Binding-site contacts:
Ligand atom O7 contacts residue ASN282 of chain 1.A at 3.1 Å (h-bond).
Ligand atom C5 contacts residue ASN282 of chain 1.A at 3.7 Å.
Ligand atom C8 contacts residue GLU281 of chain 1.A at 3.7 Å.
Ligand atom C2 contacts residue ASN282 of chain 1.A at 2.5 Å.
Ligand atom O7 contacts residue GLU281 of chain 1.A at 3.2 Å.
Ligand atom C3 contacts residue ASN282 of chain 1.A at 3.8 Å.
Ligand atom C7 contacts residue GLU281 of chain 1.A at 3.6 Å.
Ligand atom C4 contacts residue ASN282 of chain 1.A at 4.2 Å.
Ligand atom O5 contacts residue ASN282 of chain 1.A at 2.4 Å (h-bond).
Ligand atom C8 contacts residue ASN280 of chain 1.A at 4.1 Å.
Ligand atom O7 contacts residue ASN280 of chain 1.A at 2.9 Å (h-bond).
Ligand atom N2 contacts residue ASN280 of chain 1.A at 3.7 Å.
Ligand atom N2 contacts residue ASN282 of chain 1.A at 2.9 Å (h-bond).
Ligand atom C7 contacts residue ASN282 of chain 1.A at 3.4 Å.
Ligand atom C7 contacts residue ASN280 of chain 1.A at 3.3 Å.
Ligand atom C1 contacts residue ASN282 of chain 1.A at 1.4 Å.

Sequence of chain 1.A:
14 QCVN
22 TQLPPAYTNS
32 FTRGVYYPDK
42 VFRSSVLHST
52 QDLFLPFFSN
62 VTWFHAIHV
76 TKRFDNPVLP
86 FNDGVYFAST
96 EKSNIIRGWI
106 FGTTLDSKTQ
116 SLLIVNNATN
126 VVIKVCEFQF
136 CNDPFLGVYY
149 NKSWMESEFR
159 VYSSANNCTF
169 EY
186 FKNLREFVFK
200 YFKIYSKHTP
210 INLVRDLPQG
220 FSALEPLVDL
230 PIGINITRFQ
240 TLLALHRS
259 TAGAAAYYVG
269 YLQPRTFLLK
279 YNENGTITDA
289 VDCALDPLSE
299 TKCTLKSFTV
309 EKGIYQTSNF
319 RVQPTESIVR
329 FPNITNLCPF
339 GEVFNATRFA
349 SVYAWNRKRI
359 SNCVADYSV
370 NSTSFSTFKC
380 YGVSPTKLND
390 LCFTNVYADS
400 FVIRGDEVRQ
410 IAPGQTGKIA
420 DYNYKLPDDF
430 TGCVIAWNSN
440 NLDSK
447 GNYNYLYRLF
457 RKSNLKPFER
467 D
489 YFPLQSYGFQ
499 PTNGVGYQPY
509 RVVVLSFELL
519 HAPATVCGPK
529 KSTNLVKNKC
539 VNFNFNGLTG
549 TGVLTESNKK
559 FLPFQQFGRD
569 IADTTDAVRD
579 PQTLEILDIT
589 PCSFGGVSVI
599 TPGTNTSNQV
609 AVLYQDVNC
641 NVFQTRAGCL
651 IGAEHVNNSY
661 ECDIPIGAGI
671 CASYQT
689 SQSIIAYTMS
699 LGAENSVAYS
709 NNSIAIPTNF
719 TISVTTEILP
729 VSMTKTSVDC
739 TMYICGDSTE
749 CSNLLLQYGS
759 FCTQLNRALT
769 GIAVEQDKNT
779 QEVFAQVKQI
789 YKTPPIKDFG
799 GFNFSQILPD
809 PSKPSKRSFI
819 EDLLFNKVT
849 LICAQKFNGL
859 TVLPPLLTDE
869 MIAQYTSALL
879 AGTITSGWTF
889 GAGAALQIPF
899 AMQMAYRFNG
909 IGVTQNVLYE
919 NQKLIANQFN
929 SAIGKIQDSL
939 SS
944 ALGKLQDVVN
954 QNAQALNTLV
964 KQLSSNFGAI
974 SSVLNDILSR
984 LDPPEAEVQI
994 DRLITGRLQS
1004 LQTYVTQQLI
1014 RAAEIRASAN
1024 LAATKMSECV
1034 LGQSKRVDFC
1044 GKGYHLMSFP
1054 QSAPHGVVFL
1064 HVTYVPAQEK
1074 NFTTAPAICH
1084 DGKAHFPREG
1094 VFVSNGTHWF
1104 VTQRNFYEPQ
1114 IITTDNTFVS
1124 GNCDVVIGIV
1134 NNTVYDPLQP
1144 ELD

This protein binds this small molecule.
Small molecule (SMILES): CC(=O)N[C@@H]1[C@@H](O)[C@H](O)[C@@H](CO)O[C@H]1O